The protein below binds the small molecule below.
Small molecule (SMILES): O=C(O)[C@@H]1CCCN1

Binding-site contacts:
Ligand atom OXT contacts residue TYR280 of chain 2.A at 3.5 Å.
Ligand atom C contacts residue SER281 of chain 2.A at 3.4 Å.
Ligand atom N contacts residue GLY279 of chain 2.A at 4.4 Å.
Ligand atom O contacts residue GLY279 of chain 2.A at 3.6 Å (h-bond).
Ligand atom CB contacts residue GLY279 of chain 2.A at 3.8 Å.
Ligand atom OXT contacts residue SER281 of chain 2.A at 2.9 Å (h-bond).
Ligand atom C contacts residue GLY279 of chain 2.A at 3.6 Å.
Ligand atom O contacts residue SER281 of chain 2.A at 2.6 Å (h-bond).
Ligand atom C contacts residue TYR280 of chain 2.A at 4.1 Å (hydrophobic).
Ligand atom CD contacts residue GLY279 of chain 2.A at 4.5 Å.
Ligand atom CD contacts residue ALA278 of chain 2.A at 3.8 Å (hydrophobic).
Ligand atom OXT contacts residue GLY279 of chain 2.A at 3.8 Å.
Ligand atom CB contacts residue LEU236 of chain 2.A at 3.9 Å (hydrophobic).
Ligand atom OXT contacts residue GLY282 of chain 2.A at 4.3 Å.
Ligand atom CB contacts residue ALA278 of chain 2.A at 3.8 Å (hydrophobic).
Ligand atom CG contacts residue ALA278 of chain 2.A at 3.4 Å (hydrophobic).
Ligand atom CG contacts residue LEU236 of chain 2.A at 4.3 Å (hydrophobic).
Ligand atom CA contacts residue GLY279 of chain 2.A at 4.2 Å.
Ligand atom CB contacts residue TYR280 of chain 2.A at 4.0 Å (hydrophobic).

Sequence of chain 2.A:
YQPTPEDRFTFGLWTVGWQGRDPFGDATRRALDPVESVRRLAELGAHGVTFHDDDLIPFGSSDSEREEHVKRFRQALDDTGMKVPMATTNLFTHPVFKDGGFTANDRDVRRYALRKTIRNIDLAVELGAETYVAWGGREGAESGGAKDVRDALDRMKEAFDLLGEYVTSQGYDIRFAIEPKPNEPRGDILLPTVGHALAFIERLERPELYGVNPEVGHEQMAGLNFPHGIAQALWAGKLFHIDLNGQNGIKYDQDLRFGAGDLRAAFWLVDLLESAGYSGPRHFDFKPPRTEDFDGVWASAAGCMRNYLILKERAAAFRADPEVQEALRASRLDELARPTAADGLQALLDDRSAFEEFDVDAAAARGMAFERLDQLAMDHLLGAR